Sequence of chain 1.A:
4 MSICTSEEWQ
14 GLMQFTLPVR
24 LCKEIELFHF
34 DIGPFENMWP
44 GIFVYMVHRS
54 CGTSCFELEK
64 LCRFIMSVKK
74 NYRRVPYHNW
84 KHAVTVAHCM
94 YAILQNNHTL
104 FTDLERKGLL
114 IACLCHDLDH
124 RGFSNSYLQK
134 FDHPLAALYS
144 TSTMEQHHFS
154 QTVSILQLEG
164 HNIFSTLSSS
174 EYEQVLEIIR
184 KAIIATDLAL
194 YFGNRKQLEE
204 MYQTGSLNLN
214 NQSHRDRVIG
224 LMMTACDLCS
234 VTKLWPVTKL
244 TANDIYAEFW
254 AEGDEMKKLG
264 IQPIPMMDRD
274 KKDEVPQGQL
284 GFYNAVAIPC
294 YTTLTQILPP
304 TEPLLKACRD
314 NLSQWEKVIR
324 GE

This protein binds this small molecule.
Small molecule (SMILES): COc1cc(F)cc2c1nnc1c2c(-c2ccncc2C)nn1C

Binding-site contacts:
Ligand atom C17 contacts residue TYR249 of chain 1.A at 3.4 Å (hydrophobic).
Ligand atom C6 contacts residue PHE285 of chain 1.A at 3.6 Å (hydrophobic).
Ligand atom C17 contacts residue GLN282 of chain 1.A at 3.8 Å.
Ligand atom C17 contacts residue MET269 of chain 1.A at 4.0 Å (hydrophobic).
Ligand atom N3 contacts residue ILE248 of chain 1.A at 4.0 Å.
Ligand atom O1 contacts residue PHE285 of chain 1.A at 3.8 Å.
Ligand atom C17 contacts residue PHE285 of chain 1.A at 4.0 Å (hydrophobic).
Ligand atom N2 contacts residue PHE285 of chain 1.A at 3.5 Å.
Ligand atom N4 contacts residue LEU231 of chain 1.A at 3.7 Å.
Ligand atom N1 contacts residue PHE285 of chain 1.A at 3.6 Å.
Ligand atom C9 contacts residue LEU231 of chain 1.A at 4.0 Å (hydrophobic).
Ligand atom C3 contacts residue PHE285 of chain 1.A at 3.5 Å (hydrophobic).
Ligand atom C5 contacts residue PHE252 of chain 1.A at 4.1 Å (hydrophobic).
Ligand atom C8 contacts residue PHE285 of chain 1.A at 3.6 Å (hydrophobic).
Ligand atom C1 contacts residue PHE252 of chain 1.A at 3.9 Å (hydrophobic).
Ligand atom N3 contacts residue LEU231 of chain 1.A at 4.0 Å.
Ligand atom C10 contacts residue LEU231 of chain 1.A at 4.1 Å (hydrophobic).
Ligand atom C4 contacts residue PHE252 of chain 1.A at 4.0 Å (hydrophobic).
Ligand atom C2 contacts residue MET269 of chain 1.A at 3.7 Å (hydrophobic).
Ligand atom C15 contacts residue LEU231 of chain 1.A at 3.7 Å (hydrophobic).
Ligand atom C1 contacts residue PHE285 of chain 1.A at 3.9 Å (hydrophobic).
Ligand atom C14 contacts residue ASP230 of chain 1.A at 3.5 Å.
Ligand atom C16 contacts residue PHE252 of chain 1.A at 3.8 Å (hydrophobic).
Ligand atom C4 contacts residue PHE285 of chain 1.A at 3.7 Å (hydrophobic).
Ligand atom N4 contacts residue TYR80 of chain 1.A at 3.8 Å.
Ligand atom C13 contacts residue HIS81 of chain 1.A at 3.8 Å.
Ligand atom C2 contacts residue PHE252 of chain 1.A at 4.0 Å (hydrophobic).
Ligand atom C3 contacts residue PHE252 of chain 1.A at 4.0 Å (hydrophobic).
Ligand atom C7 contacts residue PHE285 of chain 1.A at 3.6 Å (hydrophobic).
Ligand atom O1 contacts residue GLN282 of chain 1.A at 3.1 Å (h-bond).
Ligand atom C10 contacts residue SER233 of chain 1.A at 3.3 Å.
Ligand atom C16 contacts residue HIS81 of chain 1.A at 3.9 Å.
Ligand atom C2 contacts residue PHE285 of chain 1.A at 3.8 Å (hydrophobic).
Ligand atom C10 contacts residue TYR80 of chain 1.A at 4.0 Å (hydrophobic).
Ligand atom C5 contacts residue PHE285 of chain 1.A at 3.5 Å (hydrophobic).
Ligand atom C10 contacts residue ILE248 of chain 1.A at 3.7 Å (hydrophobic).
Ligand atom C10 contacts residue VAL234 of chain 1.A at 4.1 Å (hydrophobic).
Ligand atom O1 contacts residue TYR249 of chain 1.A at 3.5 Å (h-bond).
Ligand atom C17 contacts residue GLY281 of chain 1.A at 3.9 Å.
Ligand atom N1 contacts residue GLN282 of chain 1.A at 3.4 Å (h-bond).